A small-molecule ligand and the protein it binds are described below.
Small molecule (SMILES): CC(C)(C)c1onc(OCP(=O)(O)O)c1C[C@H](N)C(=O)O

Binding-site contacts:
Ligand atom N1 contacts residue GLU193 of chain 1.A at 3.4 Å (salt-bridge).
Ligand atom O6 contacts residue GLY141 of chain 1.A at 3.8 Å.
Ligand atom C6 contacts residue GLU193 of chain 1.A at 3.3 Å.
Ligand atom O5 contacts residue SER142 of chain 1.A at 3.2 Å (h-bond).
Ligand atom C11 contacts residue PRO89 of chain 1.A at 3.5 Å (hydrophobic).
Ligand atom O contacts residue THR91 of chain 1.A at 2.8 Å (h-bond).
Ligand atom P contacts residue SER142 of chain 1.A at 3.3 Å.
Ligand atom O4 contacts residue SER142 of chain 1.A at 3.1 Å (h-bond).
Ligand atom C1 contacts residue THR91 of chain 1.A at 3.6 Å.
Ligand atom N contacts residue THR91 of chain 1.A at 2.8 Å (h-bond).
Ligand atom C1 contacts residue GLU193 of chain 1.A at 3.3 Å.
Ligand atom N contacts residue GLU193 of chain 1.A at 3.2 Å (salt-bridge).
Ligand atom P contacts residue GLU193 of chain 1.A at 3.7 Å.
Ligand atom C2 contacts residue ARG96 of chain 1.A at 3.5 Å.
Ligand atom O contacts residue ARG96 of chain 1.A at 2.7 Å (salt-bridge).
Ligand atom O4 contacts residue GLU193 of chain 1.A at 2.5 Å (salt-bridge).
Ligand atom O6 contacts residue SER142 of chain 1.A at 3.0 Å (h-bond).
Ligand atom O5 contacts residue THR143 of chain 1.A at 3.1 Å (h-bond).
Ligand atom C5 contacts residue GLU193 of chain 1.A at 3.0 Å.
Ligand atom O2 contacts residue GLU193 of chain 1.A at 3.6 Å.
Ligand atom C2 contacts residue THR91 of chain 1.A at 3.8 Å.
Ligand atom O5 contacts residue GLY141 of chain 1.A at 3.6 Å.
Ligand atom O contacts residue PRO89 of chain 1.A at 3.6 Å (h-bond).
Ligand atom C10 contacts residue THR195 of chain 1.A at 3.8 Å.
Ligand atom C9 contacts residue GLU13 of chain 1.A at 3.5 Å.
Ligand atom C3 contacts residue GLU193 of chain 1.A at 3.7 Å.
Ligand atom C10 contacts residue GLU193 of chain 1.A at 3.3 Å.
Ligand atom C9 contacts residue MET196 of chain 1.A at 3.7 Å (hydrophobic).
Ligand atom O contacts residue LEU90 of chain 1.A at 3.4 Å.
Ligand atom O1 contacts residue ARG96 of chain 1.A at 2.8 Å (salt-bridge).
Ligand atom C11 contacts residue TYR61 of chain 1.A at 3.6 Å (hydrophobic).
Ligand atom O1 contacts residue TYR61 of chain 1.A at 3.5 Å.
Ligand atom O3 contacts residue GLU193 of chain 1.A at 3.4 Å (salt-bridge).
Ligand atom C10 contacts residue TYR220 of chain 1.A at 3.5 Å (hydrophobic).
Ligand atom N contacts residue TYR220 of chain 1.A at 3.6 Å.
Ligand atom C7 contacts residue GLU193 of chain 1.A at 3.4 Å.
Ligand atom C9 contacts residue TYR61 of chain 1.A at 3.6 Å (hydrophobic).
Ligand atom N contacts residue PRO89 of chain 1.A at 2.9 Å (h-bond).
Ligand atom C4 contacts residue LEU138 of chain 1.A at 3.7 Å (hydrophobic).
Ligand atom C contacts residue GLU193 of chain 1.A at 3.8 Å.

Sequence of chain 1.A:
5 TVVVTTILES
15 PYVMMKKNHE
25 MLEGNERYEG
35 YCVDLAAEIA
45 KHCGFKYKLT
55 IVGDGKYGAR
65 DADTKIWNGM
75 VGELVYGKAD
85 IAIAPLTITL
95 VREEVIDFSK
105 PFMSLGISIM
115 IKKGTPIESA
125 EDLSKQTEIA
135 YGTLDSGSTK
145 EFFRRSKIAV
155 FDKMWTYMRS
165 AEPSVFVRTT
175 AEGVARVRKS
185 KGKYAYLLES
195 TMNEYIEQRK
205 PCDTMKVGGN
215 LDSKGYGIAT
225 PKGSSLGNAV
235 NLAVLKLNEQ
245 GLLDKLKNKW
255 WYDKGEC